Sequence of chain 1.C:
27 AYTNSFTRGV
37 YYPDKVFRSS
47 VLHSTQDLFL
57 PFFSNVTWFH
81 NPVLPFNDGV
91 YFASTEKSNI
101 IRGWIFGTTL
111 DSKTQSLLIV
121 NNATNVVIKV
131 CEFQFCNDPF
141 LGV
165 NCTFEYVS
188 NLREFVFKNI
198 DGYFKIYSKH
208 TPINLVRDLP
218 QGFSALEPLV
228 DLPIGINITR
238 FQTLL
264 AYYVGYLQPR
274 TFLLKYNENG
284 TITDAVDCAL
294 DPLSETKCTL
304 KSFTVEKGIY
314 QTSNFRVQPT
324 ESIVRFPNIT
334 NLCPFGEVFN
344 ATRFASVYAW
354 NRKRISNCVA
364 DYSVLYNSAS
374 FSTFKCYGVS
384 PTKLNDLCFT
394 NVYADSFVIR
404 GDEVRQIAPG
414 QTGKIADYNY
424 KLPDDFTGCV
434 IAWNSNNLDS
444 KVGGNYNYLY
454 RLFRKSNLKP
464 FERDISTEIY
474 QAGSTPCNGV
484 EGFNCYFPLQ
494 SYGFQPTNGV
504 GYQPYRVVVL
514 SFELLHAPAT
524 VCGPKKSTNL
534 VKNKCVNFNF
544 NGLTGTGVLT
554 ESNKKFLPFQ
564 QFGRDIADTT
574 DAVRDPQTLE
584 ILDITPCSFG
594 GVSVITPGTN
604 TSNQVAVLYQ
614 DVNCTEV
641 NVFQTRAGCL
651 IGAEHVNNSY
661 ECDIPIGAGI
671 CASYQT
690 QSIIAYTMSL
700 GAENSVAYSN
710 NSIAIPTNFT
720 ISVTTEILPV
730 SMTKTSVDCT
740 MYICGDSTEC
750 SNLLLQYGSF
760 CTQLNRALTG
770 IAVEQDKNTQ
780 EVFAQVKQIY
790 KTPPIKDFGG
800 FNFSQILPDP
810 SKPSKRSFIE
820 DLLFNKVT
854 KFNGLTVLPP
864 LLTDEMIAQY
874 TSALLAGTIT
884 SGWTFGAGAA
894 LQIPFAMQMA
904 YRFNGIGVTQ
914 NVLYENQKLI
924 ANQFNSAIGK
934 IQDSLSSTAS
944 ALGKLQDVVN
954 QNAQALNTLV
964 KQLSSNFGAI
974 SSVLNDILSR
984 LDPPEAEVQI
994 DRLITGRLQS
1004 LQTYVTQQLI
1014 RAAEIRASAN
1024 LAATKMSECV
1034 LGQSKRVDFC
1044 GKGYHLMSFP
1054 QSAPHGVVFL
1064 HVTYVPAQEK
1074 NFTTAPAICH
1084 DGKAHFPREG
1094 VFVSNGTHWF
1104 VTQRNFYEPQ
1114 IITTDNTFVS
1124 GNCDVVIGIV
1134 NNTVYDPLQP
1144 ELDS

A small-molecule ligand and the protein it binds are described below.
Small molecule (SMILES): CC(=O)N[C@@H]1[C@@H](O)[C@H](O)[C@@H](CO)O[C@H]1O

Binding-site contacts:
Ligand atom C8 contacts residue PHE59 of chain 1.C at 3.5 Å (hydrophobic).
Ligand atom C7 contacts residue PHE59 of chain 1.C at 4.1 Å (hydrophobic).
Ligand atom O5 contacts residue ASN61 of chain 1.C at 2.3 Å (h-bond).
Ligand atom N2 contacts residue ASN61 of chain 1.C at 3.0 Å (h-bond).
Ligand atom C1 contacts residue ASN61 of chain 1.C at 1.4 Å.
Ligand atom C8 contacts residue ASN30 of chain 1.C at 3.9 Å.
Ligand atom C5 contacts residue ASN61 of chain 1.C at 3.6 Å.
Ligand atom C7 contacts residue ASN61 of chain 1.C at 4.1 Å.
Ligand atom C2 contacts residue ASN61 of chain 1.C at 2.5 Å.
Ligand atom C4 contacts residue ASN61 of chain 1.C at 4.2 Å.
Ligand atom C3 contacts residue ASN61 of chain 1.C at 3.8 Å.